Binding-site contacts:
Ligand atom O5 contacts residue ASN59 of chain 1.A at 2.3 Å (h-bond).
Ligand atom C8 contacts residue ASN59 of chain 1.A at 3.8 Å.
Ligand atom C5 contacts residue ASN59 of chain 1.A at 3.6 Å.
Ligand atom C3 contacts residue ASN59 of chain 1.A at 3.8 Å.
Ligand atom C7 contacts residue ASN59 of chain 1.A at 3.1 Å.
Ligand atom C2 contacts residue ASN59 of chain 1.A at 2.5 Å.
Ligand atom C1 contacts residue ASN59 of chain 1.A at 1.4 Å.
Ligand atom C7 contacts residue ARG58 of chain 1.A at 4.4 Å.
Ligand atom C4 contacts residue ASN59 of chain 1.A at 4.2 Å.
Ligand atom N2 contacts residue ASN59 of chain 1.A at 3.0 Å (h-bond).
Ligand atom C8 contacts residue SER56 of chain 1.A at 4.2 Å.
Ligand atom O7 contacts residue ASN59 of chain 1.A at 3.0 Å (h-bond).
Ligand atom O7 contacts residue ARG58 of chain 1.A at 4.0 Å.
Ligand atom C8 contacts residue ARG58 of chain 1.A at 4.1 Å.
Ligand atom C8 contacts residue ALA34 of chain 1.A at 3.6 Å (hydrophobic).

Sequence of chain 1.A:
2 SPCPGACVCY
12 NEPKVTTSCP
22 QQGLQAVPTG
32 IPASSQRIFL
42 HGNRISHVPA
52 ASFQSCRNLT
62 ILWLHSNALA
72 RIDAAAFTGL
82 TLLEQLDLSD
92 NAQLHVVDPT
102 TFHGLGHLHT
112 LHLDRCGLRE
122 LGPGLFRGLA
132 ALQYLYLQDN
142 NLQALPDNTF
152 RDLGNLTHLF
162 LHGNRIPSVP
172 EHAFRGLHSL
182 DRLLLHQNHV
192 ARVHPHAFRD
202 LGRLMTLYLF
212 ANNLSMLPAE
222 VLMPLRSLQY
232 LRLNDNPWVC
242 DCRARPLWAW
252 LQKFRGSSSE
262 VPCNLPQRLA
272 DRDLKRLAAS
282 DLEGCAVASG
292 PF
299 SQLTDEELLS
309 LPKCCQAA

The protein below binds the small molecule below.
Small molecule (SMILES): CC(=O)N[C@H]1[C@H](O[C@H]2[C@H](O)[C@@H](NC(C)=O)CO[C@@H]2CO)O[C@H](CO)[C@@H](O[C@@H]2O[C@H](CO)[C@@H](O)[C@H](O[C@H]3O[C@H](CO)[C@@H](O)[C@H](O)[C@@H]3O)[C@@H]2O)[C@@H]1O